Sequence of chain 1.A:
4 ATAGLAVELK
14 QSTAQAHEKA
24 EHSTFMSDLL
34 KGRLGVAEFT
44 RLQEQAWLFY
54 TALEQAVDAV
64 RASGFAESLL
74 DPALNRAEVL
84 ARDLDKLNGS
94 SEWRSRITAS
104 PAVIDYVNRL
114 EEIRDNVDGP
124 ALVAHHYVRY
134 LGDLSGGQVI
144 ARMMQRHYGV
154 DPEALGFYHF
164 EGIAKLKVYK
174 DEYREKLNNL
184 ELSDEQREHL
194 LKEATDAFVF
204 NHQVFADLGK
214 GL

Binding-site contacts:
Ligand atom CBB contacts residue ASN204 of chain 1.A at 3.6 Å.
Ligand atom CMB contacts residue VAL131 of chain 1.A at 3.5 Å (hydrophobic).
Ligand atom C3A contacts residue HIS20 of chain 1.A at 3.8 Å.
Ligand atom NB contacts residue HIS20 of chain 1.A at 3.0 Å (h-bond).
Ligand atom C3A contacts residue GLY135 of chain 1.A at 3.5 Å.
Ligand atom C4A contacts residue GLY135 of chain 1.A at 3.2 Å.
Ligand atom CMC contacts residue ILE143 of chain 1.A at 3.7 Å (hydrophobic).
Ligand atom NA contacts residue GLY135 of chain 1.A at 3.5 Å.
Ligand atom O2A contacts residue LYS13 of chain 1.A at 3.6 Å.
Ligand atom CMA contacts residue TYR130 of chain 1.A at 3.5 Å (hydrophobic).
Ligand atom OC contacts residue ILE143 of chain 1.A at 3.7 Å.
Ligand atom C1A contacts residue HIS20 of chain 1.A at 3.6 Å.
Ligand atom C1D contacts residue GLY139 of chain 1.A at 3.6 Å.
Ligand atom CMC contacts residue LEU33 of chain 1.A at 3.1 Å (hydrophobic).
Ligand atom CMA contacts residue GLY135 of chain 1.A at 3.8 Å.
Ligand atom CGA contacts residue ARG177 of chain 1.A at 3.8 Å.
Ligand atom CHA contacts residue SER138 of chain 1.A at 3.5 Å.
Ligand atom C4B contacts residue HIS20 of chain 1.A at 3.7 Å.
Ligand atom O2D contacts residue ARG177 of chain 1.A at 3.2 Å (salt-bridge).
Ligand atom CGA contacts residue TYR130 of chain 1.A at 3.5 Å (hydrophobic).
Ligand atom CMC contacts residue MET29 of chain 1.A at 3.5 Å (hydrophobic).
Ligand atom CHB contacts residue PHE201 of chain 1.A at 3.7 Å (hydrophobic).
Ligand atom CBB contacts residue ALA23 of chain 1.A at 3.2 Å (hydrophobic).
Ligand atom O2A contacts residue TYR130 of chain 1.A at 2.6 Å (h-bond).
Ligand atom C1B contacts residue PHE201 of chain 1.A at 3.6 Å (hydrophobic).
Ligand atom CBA contacts residue TYR130 of chain 1.A at 3.6 Å (hydrophobic).
Ligand atom O1D contacts residue LYS13 of chain 1.A at 3.3 Å (salt-bridge).
Ligand atom C4A contacts residue HIS20 of chain 1.A at 3.4 Å.
Ligand atom CAB contacts residue PHE208 of chain 1.A at 3.4 Å (hydrophobic).
Ligand atom O2D contacts residue SER138 of chain 1.A at 3.7 Å.
Ligand atom CBB contacts residue PHE208 of chain 1.A at 3.1 Å (hydrophobic).
Ligand atom CMB contacts residue PHE201 of chain 1.A at 3.7 Å (hydrophobic).
Ligand atom C2B contacts residue PHE201 of chain 1.A at 3.6 Å (hydrophobic).
Ligand atom CMA contacts residue VAL131 of chain 1.A at 3.8 Å (hydrophobic).
Ligand atom CBC contacts residue GLU24 of chain 1.A at 3.3 Å.
Ligand atom O1A contacts residue ARG177 of chain 1.A at 2.6 Å (salt-bridge).
Ligand atom CHB contacts residue GLY135 of chain 1.A at 3.5 Å.
Ligand atom OB contacts residue GLU24 of chain 1.A at 3.2 Å.
Ligand atom CHB contacts residue VAL131 of chain 1.A at 3.5 Å (hydrophobic).
Ligand atom NA contacts residue HIS20 of chain 1.A at 3.4 Å.

The protein below binds the small molecule below.
Small molecule (SMILES): C=CC1=C(C)/C(=C/c2[nH]c(/C=C3\N=C(/C=C4\NC(=O)C(C)=C4C=C)C(C)=C3CCC(=O)O)c(CCC(=O)O)c2C)NC1=O